Sequence of chain 1.J:
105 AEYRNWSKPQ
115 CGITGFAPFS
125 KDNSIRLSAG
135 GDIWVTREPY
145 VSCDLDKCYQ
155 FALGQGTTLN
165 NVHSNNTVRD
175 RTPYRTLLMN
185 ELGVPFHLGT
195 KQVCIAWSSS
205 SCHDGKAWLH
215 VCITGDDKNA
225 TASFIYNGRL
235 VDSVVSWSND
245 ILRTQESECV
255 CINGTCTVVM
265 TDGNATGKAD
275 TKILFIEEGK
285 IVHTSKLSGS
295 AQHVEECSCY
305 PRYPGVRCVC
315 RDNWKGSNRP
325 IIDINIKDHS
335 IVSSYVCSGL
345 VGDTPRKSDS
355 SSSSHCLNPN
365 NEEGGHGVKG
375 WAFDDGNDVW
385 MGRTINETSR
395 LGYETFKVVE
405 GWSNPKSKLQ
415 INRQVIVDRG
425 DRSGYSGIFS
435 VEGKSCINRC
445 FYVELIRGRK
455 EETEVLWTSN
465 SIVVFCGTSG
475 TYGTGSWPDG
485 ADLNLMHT

Binding-site contacts:
Ligand atom C2 contacts residue SER111 of chain 1.J at 3.9 Å.
Ligand atom O7 contacts residue ASN109 of chain 1.J at 3.2 Å (h-bond).
Ligand atom N2 contacts residue SER111 of chain 1.J at 3.3 Å (h-bond).
Ligand atom C8 contacts residue TYR307 of chain 1.J at 3.3 Å (hydrophobic).
Ligand atom C1 contacts residue ASN109 of chain 1.J at 1.4 Å.
Ligand atom C7 contacts residue ASN109 of chain 1.J at 3.4 Å.
Ligand atom C7 contacts residue TYR307 of chain 1.J at 4.1 Å (hydrophobic).
Ligand atom C5 contacts residue ASN109 of chain 1.J at 3.6 Å.
Ligand atom C7 contacts residue SER111 of chain 1.J at 3.9 Å.
Ligand atom O7 contacts residue NAG1 of chain 1.DA at 3.5 Å.
Ligand atom C4 contacts residue ASN109 of chain 1.J at 4.2 Å.
Ligand atom C3 contacts residue NAG2 of chain 1.DA at 4.4 Å.
Ligand atom C8 contacts residue SER111 of chain 1.J at 3.8 Å.
Ligand atom N2 contacts residue ASN109 of chain 1.J at 3.0 Å (h-bond).
Ligand atom O5 contacts residue ASN109 of chain 1.J at 2.3 Å (h-bond).
Ligand atom C2 contacts residue ASN109 of chain 1.J at 2.5 Å.
Ligand atom C8 contacts residue NAG2 of chain 1.DA at 3.7 Å.
Ligand atom C1 contacts residue SER111 of chain 1.J at 3.5 Å.
Ligand atom O7 contacts residue NAG2 of chain 1.DA at 3.8 Å.
Ligand atom C3 contacts residue ASN109 of chain 1.J at 3.8 Å.
Ligand atom N2 contacts residue NAG2 of chain 1.DA at 4.2 Å.
Ligand atom C7 contacts residue NAG2 of chain 1.DA at 3.9 Å.
Ligand atom O3 contacts residue NAG2 of chain 1.DA at 3.4 Å.
Ligand atom O7 contacts residue TYR307 of chain 1.J at 4.1 Å.
Ligand atom C2 contacts residue NAG2 of chain 1.DA at 4.3 Å.

This protein binds this small molecule.
Small molecule (SMILES): CC(=O)N[C@H]1[C@H](O[C@H]2[C@H](O)[C@@H](NC(C)=O)CO[C@@H]2CO)O[C@H](CO)[C@@H](O[C@@H]2O[C@H](CO)[C@@H](O)[C@H](O)[C@@H]2O)[C@@H]1O